Sequence of chain 3.A:
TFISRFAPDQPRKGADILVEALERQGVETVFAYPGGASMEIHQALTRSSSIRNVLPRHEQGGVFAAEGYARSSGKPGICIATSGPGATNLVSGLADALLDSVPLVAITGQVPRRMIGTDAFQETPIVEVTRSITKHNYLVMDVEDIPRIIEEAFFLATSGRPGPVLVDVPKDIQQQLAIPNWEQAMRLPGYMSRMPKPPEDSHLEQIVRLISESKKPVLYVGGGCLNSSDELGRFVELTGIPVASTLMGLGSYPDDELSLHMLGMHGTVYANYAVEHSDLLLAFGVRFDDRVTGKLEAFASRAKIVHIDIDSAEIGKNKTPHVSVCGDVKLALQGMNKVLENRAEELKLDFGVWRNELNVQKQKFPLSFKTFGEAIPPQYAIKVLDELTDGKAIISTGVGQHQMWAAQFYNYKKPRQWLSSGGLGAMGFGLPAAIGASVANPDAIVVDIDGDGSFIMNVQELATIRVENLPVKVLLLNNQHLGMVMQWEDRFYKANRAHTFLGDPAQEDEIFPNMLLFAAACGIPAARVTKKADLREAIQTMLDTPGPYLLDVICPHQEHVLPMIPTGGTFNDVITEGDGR

Sequence of chain 2.A:
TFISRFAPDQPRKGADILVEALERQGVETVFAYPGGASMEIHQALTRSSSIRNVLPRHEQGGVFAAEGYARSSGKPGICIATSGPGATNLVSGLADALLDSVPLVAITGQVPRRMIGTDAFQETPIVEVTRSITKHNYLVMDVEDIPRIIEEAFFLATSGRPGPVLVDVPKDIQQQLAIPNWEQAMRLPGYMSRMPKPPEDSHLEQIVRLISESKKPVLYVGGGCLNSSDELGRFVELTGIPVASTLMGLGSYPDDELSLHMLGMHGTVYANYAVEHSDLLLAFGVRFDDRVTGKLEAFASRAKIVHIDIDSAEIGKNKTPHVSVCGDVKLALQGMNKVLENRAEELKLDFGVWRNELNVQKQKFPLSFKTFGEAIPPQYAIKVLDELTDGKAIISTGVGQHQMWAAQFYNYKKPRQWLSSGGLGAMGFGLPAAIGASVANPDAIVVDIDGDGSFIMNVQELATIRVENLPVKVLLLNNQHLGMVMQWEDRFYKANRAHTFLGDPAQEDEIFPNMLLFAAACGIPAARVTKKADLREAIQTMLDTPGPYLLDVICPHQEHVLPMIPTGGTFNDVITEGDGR

Binding-site contacts:
Ligand atom PBD contacts residue GLN402 of chain 3.A at 3.5 Å.
Ligand atom N1 contacts residue GLU59 of chain 2.A at 2.9 Å (salt-bridge).
Ligand atom OBC1 contacts residue GLY36 of chain 2.A at 3.4 Å (h-bond).
Ligand atom OAS contacts residue LEU483 of chain 3.A at 3.4 Å.
Ligand atom N3 contacts residue PRO85 of chain 2.A at 3.5 Å.
Ligand atom N3 contacts residue MET428 of chain 3.A at 3.3 Å (h-bond).
Ligand atom OAI contacts residue MG1 of chain 3.B at 2.1 Å.
Ligand atom OAI contacts residue GLY484 of chain 3.A at 3.0 Å (h-bond).
Ligand atom OAI contacts residue ASN480 of chain 3.A at 3.0 Å (h-bond).
Ligand atom OAJ contacts residue MET485 of chain 3.A at 2.8 Å (h-bond).
Ligand atom OAJ contacts residue GLN402 of chain 3.A at 2.6 Å (h-bond).
Ligand atom OAK contacts residue GLY454 of chain 3.A at 3.2 Å (h-bond).
Ligand atom CAO contacts residue LEU483 of chain 3.A at 3.5 Å (hydrophobic).
Ligand atom OAF contacts residue GLN402 of chain 3.A at 3.4 Å (h-bond).
Ligand atom OAG contacts residue GLY452 of chain 3.A at 3.5 Å.
Ligand atom OC11 contacts residue GLY36 of chain 2.A at 3.1 Å (h-bond).
Ligand atom OAJ contacts residue GLY401 of chain 3.A at 3.4 Å.
Ligand atom OAJ contacts residue GLY484 of chain 3.A at 3.2 Å (h-bond).
Ligand atom NAD contacts residue GLY426 of chain 3.A at 2.8 Å (h-bond).
Ligand atom OAK contacts residue MG1 of chain 3.B at 2.0 Å.
Ligand atom CAB contacts residue PRO34 of chain 2.A at 3.2 Å (hydrophobic).
Ligand atom OAT contacts residue HIS403 of chain 3.A at 3.1 Å (h-bond).
Ligand atom OAT contacts residue VAL400 of chain 3.A at 3.5 Å (h-bond).
Ligand atom OAK contacts residue HIS482 of chain 3.A at 3.1 Å (h-bond).
Ligand atom CAA contacts residue ASN89 of chain 2.A at 3.4 Å.
Ligand atom CAN contacts residue VAL400 of chain 3.A at 3.2 Å (hydrophobic).
Ligand atom OAH contacts residue GLN122 of chain 2.A at 2.2 Å (h-bond).
Ligand atom OAG contacts residue GLY454 of chain 3.A at 3.3 Å (h-bond).
Ligand atom PBD contacts residue MG1 of chain 3.B at 3.3 Å.
Ligand atom NAD contacts residue GLN122 of chain 2.A at 3.1 Å (h-bond).
Ligand atom OAG contacts residue SER455 of chain 3.A at 2.8 Å (h-bond).
Ligand atom PBD contacts residue HIS403 of chain 3.A at 3.5 Å.
Ligand atom N3 contacts residue GLY426 of chain 3.A at 3.5 Å (h-bond).
Ligand atom PBE contacts residue MG1 of chain 3.B at 3.3 Å.
Ligand atom CAX contacts residue MET428 of chain 3.A at 3.5 Å (hydrophobic).
Ligand atom OAI contacts residue HIS482 of chain 3.A at 3.2 Å (h-bond).
Ligand atom OC11 contacts residue GLN122 of chain 2.A at 2.4 Å (h-bond).
Ligand atom C6 contacts residue GLU59 of chain 2.A at 3.5 Å.
Ligand atom OAF contacts residue HIS403 of chain 3.A at 2.9 Å (h-bond).
Ligand atom OAK contacts residue ASP453 of chain 3.A at 2.9 Å (salt-bridge).

This small molecule binds to this protein.
Small molecule (SMILES): Cc1ncc(C[n+]2c([C@@](C)(O)OO)sc(CCOP(=O)(O)OP(=O)(O)O)c2C)c(N)n1